This small molecule binds to this protein.
Small molecule (SMILES): CC(C)NC[C@H](O)COc1cccc2[nH]c3ccccc3c12

Binding-site contacts:
Ligand atom N19 contacts residue TYR439 of chain 1.A at 3.5 Å (h-bond).
Ligand atom C20 contacts residue ASN435 of chain 1.A at 3.6 Å.
Ligand atom C12 contacts residue PHE413 of chain 1.A at 3.7 Å (hydrophobic).
Ligand atom C16 contacts residue ASN435 of chain 1.A at 3.4 Å.
Ligand atom N19 contacts residue ASN435 of chain 1.A at 2.7 Å (h-bond).
Ligand atom C15 contacts residue ASP262 of chain 1.A at 3.8 Å.
Ligand atom C10 contacts residue SER356 of chain 1.A at 3.8 Å.
Ligand atom O17 contacts residue ASP262 of chain 1.A at 2.8 Å (salt-bridge).
Ligand atom C8 contacts residue PHE413 of chain 1.A at 3.5 Å (hydrophobic).
Ligand atom C21 contacts residue ASP262 of chain 1.A at 3.4 Å.
Ligand atom C3 contacts residue SER353 of chain 1.A at 3.6 Å.
Ligand atom C18 contacts residue ASP262 of chain 1.A at 3.3 Å.
Ligand atom O17 contacts residue ASN435 of chain 1.A at 2.9 Å (h-bond).
Ligand atom C10 contacts residue PHE413 of chain 1.A at 3.6 Å (hydrophobic).
Ligand atom O17 contacts residue TRP409 of chain 1.A at 3.6 Å.
Ligand atom N7 contacts residue SER353 of chain 1.A at 3.6 Å (h-bond).
Ligand atom C22 contacts residue TRP258 of chain 1.A at 3.8 Å (hydrophobic).
Ligand atom C2 contacts residue ALA349 of chain 1.A at 3.8 Å (hydrophobic).
Ligand atom C22 contacts residue ASN435 of chain 1.A at 3.8 Å.
Ligand atom C6 contacts residue ASN416 of chain 1.A at 3.7 Å.
Ligand atom C16 contacts residue PHE412 of chain 1.A at 3.7 Å (hydrophobic).
Ligand atom C5 contacts residue PHE342 of chain 1.A at 3.7 Å (hydrophobic).
Ligand atom C11 contacts residue PHE413 of chain 1.A at 3.6 Å (hydrophobic).
Ligand atom C10 contacts residue VAL263 of chain 1.A at 3.7 Å (hydrophobic).
Ligand atom C12 contacts residue VAL263 of chain 1.A at 3.9 Å (hydrophobic).
Ligand atom C5 contacts residue ASN416 of chain 1.A at 3.8 Å.
Ligand atom C6 contacts residue TYR431 of chain 1.A at 3.8 Å (hydrophobic).
Ligand atom C2 contacts residue SER353 of chain 1.A at 3.5 Å.
Ligand atom C21 contacts residue TRP258 of chain 1.A at 3.7 Å (hydrophobic).
Ligand atom O14 contacts residue PHE412 of chain 1.A at 3.6 Å.
Ligand atom C9 contacts residue PHE413 of chain 1.A at 3.8 Å (hydrophobic).
Ligand atom C18 contacts residue ASN435 of chain 1.A at 3.5 Å.
Ligand atom C11 contacts residue VAL263 of chain 1.A at 3.6 Å (hydrophobic).
Ligand atom C6 contacts residue PHE342 of chain 1.A at 3.5 Å (hydrophobic).
Ligand atom N7 contacts residue SER352 of chain 1.A at 3.3 Å (h-bond).
Ligand atom C20 contacts residue ASP262 of chain 1.A at 3.8 Å.
Ligand atom N19 contacts residue ASP262 of chain 1.A at 3.1 Å (salt-bridge).
Ligand atom C16 contacts residue ASP262 of chain 1.A at 3.6 Å.
Ligand atom C13 contacts residue PHE413 of chain 1.A at 3.9 Å (hydrophobic).
Ligand atom O17 contacts residue TYR439 of chain 1.A at 3.5 Å (h-bond).

Sequence of chain 1.A:
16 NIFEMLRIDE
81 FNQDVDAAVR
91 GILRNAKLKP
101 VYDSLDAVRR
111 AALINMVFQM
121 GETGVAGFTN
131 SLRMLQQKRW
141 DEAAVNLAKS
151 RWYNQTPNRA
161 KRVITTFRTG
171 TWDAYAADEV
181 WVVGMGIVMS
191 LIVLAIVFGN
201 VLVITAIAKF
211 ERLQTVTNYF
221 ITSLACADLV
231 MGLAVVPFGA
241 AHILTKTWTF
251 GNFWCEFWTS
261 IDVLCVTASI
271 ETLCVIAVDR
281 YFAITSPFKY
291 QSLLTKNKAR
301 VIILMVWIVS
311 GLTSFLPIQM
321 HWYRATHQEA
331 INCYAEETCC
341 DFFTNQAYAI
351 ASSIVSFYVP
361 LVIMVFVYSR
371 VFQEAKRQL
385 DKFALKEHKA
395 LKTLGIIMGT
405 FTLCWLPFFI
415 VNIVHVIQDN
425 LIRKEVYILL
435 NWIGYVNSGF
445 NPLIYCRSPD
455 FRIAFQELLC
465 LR